Binding-site contacts:
Ligand atom O5 contacts residue ASN67 of chain 1.C at 2.3 Å (h-bond).
Ligand atom C4 contacts residue ASN67 of chain 1.C at 4.2 Å.
Ligand atom O7 contacts residue LYS118 of chain 1.C at 3.9 Å.
Ligand atom C8 contacts residue ASN67 of chain 1.C at 3.4 Å.
Ligand atom C2 contacts residue ASN67 of chain 1.C at 2.6 Å.
Ligand atom N2 contacts residue LYS118 of chain 1.C at 4.2 Å.
Ligand atom C6 contacts residue ASN67 of chain 1.C at 4.1 Å.
Ligand atom C5 contacts residue ASN67 of chain 1.C at 3.6 Å.
Ligand atom C7 contacts residue LYS118 of chain 1.C at 4.3 Å.
Ligand atom N2 contacts residue ASN67 of chain 1.C at 3.1 Å (h-bond).
Ligand atom C3 contacts residue ASN67 of chain 1.C at 3.9 Å.
Ligand atom O6 contacts residue ASN67 of chain 1.C at 3.8 Å.
Ligand atom C1 contacts residue ASN67 of chain 1.C at 1.4 Å.
Ligand atom C7 contacts residue ASN67 of chain 1.C at 3.5 Å.
Ligand atom C8 contacts residue TYR90 of chain 1.C at 4.0 Å (hydrophobic).
Ligand atom O7 contacts residue ASN67 of chain 1.C at 4.5 Å.

This small molecule binds to this protein.
Small molecule (SMILES): CC(=O)N[C@@H]1[C@@H](O)[C@H](O)[C@@H](CO)O[C@H]1O

Sequence of chain 1.C:
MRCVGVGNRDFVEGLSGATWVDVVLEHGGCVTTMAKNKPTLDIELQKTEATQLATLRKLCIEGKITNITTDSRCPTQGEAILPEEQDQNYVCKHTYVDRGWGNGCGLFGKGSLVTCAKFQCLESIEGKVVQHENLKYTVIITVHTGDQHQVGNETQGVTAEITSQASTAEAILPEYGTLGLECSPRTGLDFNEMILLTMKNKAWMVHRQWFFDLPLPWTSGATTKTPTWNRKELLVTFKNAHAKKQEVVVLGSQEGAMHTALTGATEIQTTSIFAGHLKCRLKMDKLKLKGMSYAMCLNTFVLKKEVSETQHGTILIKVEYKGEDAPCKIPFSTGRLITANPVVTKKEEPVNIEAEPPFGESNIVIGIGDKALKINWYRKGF